Sequence of chain 1.A:
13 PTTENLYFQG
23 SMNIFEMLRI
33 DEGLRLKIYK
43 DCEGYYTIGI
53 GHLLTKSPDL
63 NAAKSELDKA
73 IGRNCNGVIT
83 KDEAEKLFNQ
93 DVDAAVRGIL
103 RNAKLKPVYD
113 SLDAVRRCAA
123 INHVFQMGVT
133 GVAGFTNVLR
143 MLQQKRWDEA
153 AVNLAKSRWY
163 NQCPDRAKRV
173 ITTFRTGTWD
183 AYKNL

The small molecule below binds the protein below.
Small molecule (SMILES): N#Cc1ccccc1O

Binding-site contacts:
Ligand atom CAF contacts residue ALA122 of chain 1.A at 3.2 Å (hydrophobic).
Ligand atom CAD contacts residue LEU107 of chain 1.A at 4.2 Å (hydrophobic).
Ligand atom OAB contacts residue VAL126 of chain 1.A at 3.9 Å.
Ligand atom NAA contacts residue PHE176 of chain 1.A at 4.1 Å.
Ligand atom CAG contacts residue LEU144 of chain 1.A at 4.1 Å (hydrophobic).
Ligand atom CAF contacts residue VAL134 of chain 1.A at 4.1 Å (hydrophobic).
Ligand atom CAI contacts residue VAL134 of chain 1.A at 3.6 Å (hydrophobic).
Ligand atom OAB contacts residue VAL134 of chain 1.A at 3.2 Å.
Ligand atom OAB contacts residue PHE176 of chain 1.A at 4.1 Å.
Ligand atom CAC contacts residue VAL134 of chain 1.A at 3.7 Å (hydrophobic).
Ligand atom CAH contacts residue HIS125 of chain 1.A at 3.8 Å.
Ligand atom CAF contacts residue ILE101 of chain 1.A at 3.9 Å (hydrophobic).
Ligand atom CAE contacts residue VAL110 of chain 1.A at 3.8 Å (hydrophobic).
Ligand atom CAF contacts residue VAL126 of chain 1.A at 3.9 Å (hydrophobic).
Ligand atom CAG contacts residue LEU141 of chain 1.A at 3.1 Å (hydrophobic).
Ligand atom CAH contacts residue ALA122 of chain 1.A at 3.7 Å (hydrophobic).
Ligand atom NAA contacts residue VAL134 of chain 1.A at 4.1 Å.
Ligand atom NAA contacts residue VAL140 of chain 1.A at 3.6 Å.
Ligand atom CAE contacts residue LEU141 of chain 1.A at 4.0 Å (hydrophobic).
Ligand atom CAC contacts residue LEU144 of chain 1.A at 3.5 Å (hydrophobic).
Ligand atom CAE contacts residue LEU107 of chain 1.A at 3.9 Å (hydrophobic).
Ligand atom CAG contacts residue VAL110 of chain 1.A at 3.7 Å (hydrophobic).
Ligand atom CAE contacts residue TYR111 of chain 1.A at 4.0 Å (hydrophobic).
Ligand atom CAC contacts residue HIS125 of chain 1.A at 3.4 Å.
Ligand atom NAA contacts residue HIS125 of chain 1.A at 3.2 Å (h-bond).
Ligand atom OAB contacts residue ALA122 of chain 1.A at 3.4 Å (h-bond).
Ligand atom OAB contacts residue HIS125 of chain 1.A at 2.7 Å (h-bond).
Ligand atom CAI contacts residue LEU144 of chain 1.A at 4.2 Å (hydrophobic).
Ligand atom CAI contacts residue HIS125 of chain 1.A at 4.1 Å.
Ligand atom CAC contacts residue PHE176 of chain 1.A at 4.0 Å (hydrophobic).
Ligand atom CAD contacts residue TYR111 of chain 1.A at 4.2 Å (hydrophobic).
Ligand atom CAC contacts residue LEU141 of chain 1.A at 3.7 Å (hydrophobic).
Ligand atom NAA contacts residue LEU141 of chain 1.A at 4.0 Å.
Ligand atom CAG contacts residue LEU107 of chain 1.A at 4.3 Å (hydrophobic).
Ligand atom CAH contacts residue VAL126 of chain 1.A at 4.3 Å (hydrophobic).
Ligand atom CAH contacts residue VAL134 of chain 1.A at 3.4 Å (hydrophobic).
Ligand atom CAD contacts residue ALA122 of chain 1.A at 3.7 Å (hydrophobic).
Ligand atom CAI contacts residue LEU141 of chain 1.A at 3.7 Å (hydrophobic).
Ligand atom CAD contacts residue ILE101 of chain 1.A at 4.2 Å (hydrophobic).
Ligand atom NAA contacts residue LEU144 of chain 1.A at 3.4 Å.